A protein and the small-molecule ligand that binds it are described below.
Small molecule (SMILES): O=C([O-])C(=O)[O-]

Binding-site contacts:
Ligand atom O4 contacts residue LEU153 of chain 2.A at 3.5 Å.
Ligand atom O3 contacts residue ARG92 of chain 2.A at 3.7 Å.
Ligand atom O3 contacts residue LEU153 of chain 2.A at 4.4 Å.
Ligand atom O1 contacts residue HIS95 of chain 2.A at 4.3 Å.
Ligand atom O1 contacts residue ARG92 of chain 2.A at 3.3 Å (salt-bridge).
Ligand atom O2 contacts residue HIS140 of chain 2.A at 3.7 Å.
Ligand atom O4 contacts residue PHE155 of chain 2.A at 4.5 Å.
Ligand atom C2 contacts residue LEU153 of chain 2.A at 4.2 Å (hydrophobic).
Ligand atom O2 contacts residue PHE155 of chain 2.A at 3.9 Å.
Ligand atom C1 contacts residue CO1 of chain 2.B at 4.1 Å.
Ligand atom O1 contacts residue PHE155 of chain 2.A at 4.4 Å.
Ligand atom O2 contacts residue CO1 of chain 2.B at 1.7 Å.
Ligand atom O4 contacts residue HIS95 of chain 2.A at 3.8 Å.
Ligand atom C2 contacts residue HIS97 of chain 2.A at 3.5 Å.
Ligand atom C2 contacts residue ARG92 of chain 2.A at 4.0 Å.
Ligand atom O4 contacts residue GLU101 of chain 2.A at 3.7 Å.
Ligand atom O1 contacts residue CO1 of chain 2.B at 4.3 Å.
Ligand atom O2 contacts residue HIS97 of chain 2.A at 2.4 Å (h-bond).
Ligand atom C1 contacts residue PHE155 of chain 2.A at 4.1 Å (hydrophobic).
Ligand atom O4 contacts residue ILE142 of chain 2.A at 4.1 Å.
Ligand atom O4 contacts residue CO1 of chain 2.B at 3.4 Å.
Ligand atom O1 contacts residue ASN162 of chain 2.A at 4.4 Å.
Ligand atom O2 contacts residue GLU101 of chain 2.A at 2.7 Å (salt-bridge).
Ligand atom O3 contacts residue MET84 of chain 2.A at 3.6 Å.
Ligand atom O4 contacts residue MET84 of chain 2.A at 4.3 Å.
Ligand atom O1 contacts residue HIS97 of chain 2.A at 3.6 Å.
Ligand atom O1 contacts residue PHE160 of chain 2.A at 4.0 Å.
Ligand atom C2 contacts residue CO1 of chain 2.B at 2.8 Å.
Ligand atom O4 contacts residue ARG92 of chain 2.A at 4.0 Å.
Ligand atom O1 contacts residue THR164 of chain 2.A at 3.4 Å (h-bond).
Ligand atom C2 contacts residue HIS95 of chain 2.A at 3.3 Å.
Ligand atom C2 contacts residue GLU101 of chain 2.A at 3.5 Å.
Ligand atom C2 contacts residue PHE155 of chain 2.A at 4.0 Å (hydrophobic).
Ligand atom O2 contacts residue HIS95 of chain 2.A at 2.6 Å (h-bond).
Ligand atom O2 contacts residue ARG92 of chain 2.A at 4.3 Å.
Ligand atom O3 contacts residue TYR199 of chain 2.A at 3.7 Å.
Ligand atom C1 contacts residue ARG92 of chain 2.A at 3.5 Å.
Ligand atom C1 contacts residue HIS97 of chain 2.A at 4.0 Å.
Ligand atom C1 contacts residue HIS95 of chain 2.A at 4.2 Å.

Sequence of chain 2.A:
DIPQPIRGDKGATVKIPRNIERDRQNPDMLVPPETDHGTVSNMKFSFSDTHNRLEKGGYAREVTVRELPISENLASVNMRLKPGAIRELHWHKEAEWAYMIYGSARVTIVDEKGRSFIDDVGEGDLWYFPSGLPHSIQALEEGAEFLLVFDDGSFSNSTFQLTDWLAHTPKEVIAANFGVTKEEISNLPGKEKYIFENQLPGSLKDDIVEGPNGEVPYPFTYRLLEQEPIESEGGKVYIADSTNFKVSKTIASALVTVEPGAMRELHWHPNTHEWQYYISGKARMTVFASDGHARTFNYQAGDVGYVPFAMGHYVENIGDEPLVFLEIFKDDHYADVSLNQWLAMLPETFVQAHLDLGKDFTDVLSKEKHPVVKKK